A protein and the small-molecule ligand that binds it are described below.
Small molecule (SMILES): CC(=O)N[C@H]1[C@H]([C@H](O)[C@H](O)CO)O[C@@](O[C@H]2[C@@H](O)[C@@H](CO)O[C@@H](O[C@H]3[C@H](O)[C@@H](O)[C@H](O)O[C@@H]3CO)[C@@H]2O)(C(=O)O)C[C@@H]1O

Sequence of chain 23.B:
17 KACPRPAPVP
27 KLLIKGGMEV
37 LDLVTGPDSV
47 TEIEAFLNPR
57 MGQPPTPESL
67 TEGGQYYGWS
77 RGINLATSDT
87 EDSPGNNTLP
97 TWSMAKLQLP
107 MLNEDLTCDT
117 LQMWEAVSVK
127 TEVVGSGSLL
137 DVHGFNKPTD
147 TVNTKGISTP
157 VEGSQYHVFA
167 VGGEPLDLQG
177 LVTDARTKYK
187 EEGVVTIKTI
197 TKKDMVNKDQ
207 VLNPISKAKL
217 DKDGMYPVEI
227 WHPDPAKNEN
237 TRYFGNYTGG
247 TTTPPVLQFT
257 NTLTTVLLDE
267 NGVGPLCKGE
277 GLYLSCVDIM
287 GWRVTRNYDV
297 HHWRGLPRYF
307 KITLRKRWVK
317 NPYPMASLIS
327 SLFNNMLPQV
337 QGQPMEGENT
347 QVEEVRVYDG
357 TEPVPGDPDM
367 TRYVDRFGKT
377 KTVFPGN

Sequence of chain 23.C:
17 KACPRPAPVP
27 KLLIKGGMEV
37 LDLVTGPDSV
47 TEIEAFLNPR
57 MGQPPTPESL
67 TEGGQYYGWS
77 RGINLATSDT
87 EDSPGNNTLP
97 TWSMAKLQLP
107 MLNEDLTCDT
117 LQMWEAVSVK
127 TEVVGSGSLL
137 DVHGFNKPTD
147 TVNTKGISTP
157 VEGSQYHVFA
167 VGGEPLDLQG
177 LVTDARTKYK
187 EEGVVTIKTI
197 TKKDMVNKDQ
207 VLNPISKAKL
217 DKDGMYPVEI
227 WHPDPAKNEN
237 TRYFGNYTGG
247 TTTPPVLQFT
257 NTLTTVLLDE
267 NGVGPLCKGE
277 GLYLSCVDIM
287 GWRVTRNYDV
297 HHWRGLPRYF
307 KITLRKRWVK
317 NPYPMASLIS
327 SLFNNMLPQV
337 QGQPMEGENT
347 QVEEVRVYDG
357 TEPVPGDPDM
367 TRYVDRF

Binding-site contacts:
Ligand atom C5 contacts residue ARG77 of chain 23.B at 4.2 Å.
Ligand atom C6 contacts residue ASN93 of chain 23.B at 3.2 Å.
Ligand atom C4 contacts residue TYR72 of chain 23.B at 3.9 Å (hydrophobic).
Ligand atom O1B contacts residue ARG77 of chain 23.B at 2.7 Å (salt-bridge).
Ligand atom C3 contacts residue ARG77 of chain 23.B at 4.0 Å.
Ligand atom O6 contacts residue ASN93 of chain 23.B at 3.5 Å (h-bond).
Ligand atom C9 contacts residue ARG77 of chain 23.B at 3.5 Å.
Ligand atom O4 contacts residue HIS298 of chain 23.B at 3.1 Å (h-bond).
Ligand atom C1 contacts residue ARG77 of chain 23.B at 3.3 Å.
Ligand atom C4 contacts residue ARG77 of chain 23.B at 3.8 Å.
Ligand atom O3 contacts residue VAL296 of chain 23.B at 3.9 Å.
Ligand atom O3 contacts residue ARG77 of chain 23.B at 4.1 Å.
Ligand atom N5 contacts residue TYR72 of chain 23.B at 2.8 Å (h-bond).
Ligand atom O4 contacts residue GLY78 of chain 23.B at 3.1 Å.
Ligand atom O1A contacts residue TYR72 of chain 23.B at 3.0 Å.
Ligand atom C2 contacts residue GLY78 of chain 23.B at 3.9 Å.
Ligand atom C3 contacts residue HIS298 of chain 23.B at 3.5 Å.
Ligand atom O4 contacts residue VAL296 of chain 23.B at 4.2 Å.
Ligand atom O1B contacts residue TYR72 of chain 23.B at 3.8 Å.
Ligand atom C3 contacts residue VAL296 of chain 23.B at 3.5 Å (hydrophobic).
Ligand atom O3 contacts residue ASN80 of chain 23.B at 3.9 Å.
Ligand atom C2 contacts residue VAL296 of chain 23.B at 4.3 Å (hydrophobic).
Ligand atom C1 contacts residue GLY78 of chain 23.B at 4.1 Å.
Ligand atom C1 contacts residue TYR72 of chain 23.B at 3.7 Å (hydrophobic).
Ligand atom O4 contacts residue ASN80 of chain 23.B at 4.3 Å.
Ligand atom C11 contacts residue ASP85 of chain 23.C at 3.7 Å.
Ligand atom C5 contacts residue ASN93 of chain 23.B at 4.0 Å.
Ligand atom C4 contacts residue GLY78 of chain 23.B at 3.3 Å.
Ligand atom O4 contacts residue ILE79 of chain 23.B at 3.8 Å.
Ligand atom C3 contacts residue GLY78 of chain 23.B at 3.8 Å.
Ligand atom O3 contacts residue GLY78 of chain 23.B at 3.0 Å.
Ligand atom C6 contacts residue TYR72 of chain 23.B at 3.9 Å (hydrophobic).
Ligand atom O4 contacts residue THR291 of chain 23.B at 3.3 Å.
Ligand atom O1A contacts residue ARG77 of chain 23.B at 3.2 Å (salt-bridge).
Ligand atom O1A contacts residue GLY78 of chain 23.B at 3.9 Å.
Ligand atom C11 contacts residue TYR72 of chain 23.B at 3.5 Å (hydrophobic).
Ligand atom C4 contacts residue HIS298 of chain 23.B at 3.5 Å.
Ligand atom C10 contacts residue TYR72 of chain 23.B at 3.6 Å (hydrophobic).
Ligand atom C3 contacts residue GLY78 of chain 23.B at 3.8 Å.
Ligand atom C5 contacts residue TYR72 of chain 23.B at 3.7 Å (hydrophobic).